Binding-site contacts:
Ligand atom C4 contacts residue RU1 of chain 22.C at 2.6 Å.
Ligand atom C5 contacts residue RU1 of chain 22.C at 2.6 Å.
Ligand atom C10 contacts residue HIS173 of chain 22.A at 3.4 Å.
Ligand atom C3 contacts residue GLU53 of chain 22.A at 3.6 Å.
Ligand atom C4 contacts residue HIS49 of chain 22.A at 3.7 Å.
Ligand atom C3 contacts residue HIS49 of chain 22.A at 4.1 Å.
Ligand atom C9 contacts residue RU1 of chain 22.C at 2.5 Å.
Ligand atom C8 contacts residue HIS173 of chain 22.A at 3.8 Å.
Ligand atom C4 contacts residue GLU53 of chain 22.A at 4.2 Å.
Ligand atom C5 contacts residue HIS49 of chain 22.A at 3.8 Å.
Ligand atom C9 contacts residue HIS173 of chain 22.A at 3.5 Å.
Ligand atom C2 contacts residue HIS173 of chain 22.A at 3.9 Å.
Ligand atom C6 contacts residue RU1 of chain 22.C at 3.6 Å.
Ligand atom C3 contacts residue RU1 of chain 22.C at 2.6 Å.
Ligand atom C2 contacts residue GLU53 of chain 22.A at 3.5 Å.
Ligand atom C8 contacts residue HIS49 of chain 22.A at 3.3 Å.
Ligand atom C1 contacts residue GLU53 of chain 22.A at 3.6 Å.
Ligand atom C6 contacts residue HIS49 of chain 22.A at 3.9 Å.
Ligand atom C10 contacts residue GLU53 of chain 22.A at 4.0 Å.
Ligand atom C5 contacts residue HIS173 of chain 22.A at 4.2 Å.
Ligand atom C1 contacts residue RU1 of chain 22.C at 3.6 Å.
Ligand atom C8 contacts residue RU1 of chain 22.C at 3.5 Å.
Ligand atom C2 contacts residue RU1 of chain 22.C at 2.6 Å.
Ligand atom C10 contacts residue RU1 of chain 22.C at 2.5 Å.
Ligand atom C9 contacts residue HIS49 of chain 22.A at 4.2 Å.

This small molecule binds to this protein.
Small molecule (SMILES): Cc1ccc(C(C)C)cc1

Sequence of chain 22.A:
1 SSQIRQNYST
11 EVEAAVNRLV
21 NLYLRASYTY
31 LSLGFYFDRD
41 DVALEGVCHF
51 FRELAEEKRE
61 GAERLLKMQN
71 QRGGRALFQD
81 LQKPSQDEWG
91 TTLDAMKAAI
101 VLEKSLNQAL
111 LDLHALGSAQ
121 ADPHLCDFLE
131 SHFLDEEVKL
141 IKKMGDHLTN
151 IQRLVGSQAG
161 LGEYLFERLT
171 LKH